Sequence of chain 1.A:
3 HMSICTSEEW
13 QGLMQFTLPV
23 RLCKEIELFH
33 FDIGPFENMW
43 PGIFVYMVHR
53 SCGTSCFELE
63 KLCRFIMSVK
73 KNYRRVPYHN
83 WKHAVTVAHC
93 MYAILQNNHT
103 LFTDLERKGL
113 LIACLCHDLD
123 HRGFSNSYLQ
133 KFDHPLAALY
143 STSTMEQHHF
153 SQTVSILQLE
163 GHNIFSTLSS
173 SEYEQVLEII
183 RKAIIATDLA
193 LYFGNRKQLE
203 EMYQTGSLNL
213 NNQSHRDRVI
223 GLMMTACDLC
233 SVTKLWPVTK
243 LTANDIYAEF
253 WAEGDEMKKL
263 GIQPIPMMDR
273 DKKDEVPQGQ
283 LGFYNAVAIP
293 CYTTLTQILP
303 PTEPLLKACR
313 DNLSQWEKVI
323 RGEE

This small molecule binds to this protein.
Small molecule (SMILES): Cc1ccc2c(c1)nc(CCc1nc(C)c3ncccn13)n2-c1ccccc1

Binding-site contacts:
Ligand atom C8 contacts residue TYR249 of chain 1.A at 3.8 Å (hydrophobic).
Ligand atom N3 contacts residue GLN282 of chain 1.A at 2.7 Å (h-bond).
Ligand atom C9 contacts residue ILE248 of chain 1.A at 3.5 Å (hydrophobic).
Ligand atom C22 contacts residue ILE248 of chain 1.A at 3.7 Å (hydrophobic).
Ligand atom C16 contacts residue MET269 of chain 1.A at 3.7 Å (hydrophobic).
Ligand atom C18 contacts residue GLY281 of chain 1.A at 3.8 Å.
Ligand atom C2 contacts residue ILE248 of chain 1.A at 3.7 Å (hydrophobic).
Ligand atom N6 contacts residue PHE285 of chain 1.A at 3.6 Å.
Ligand atom C11 contacts residue PHE285 of chain 1.A at 3.4 Å (hydrophobic).
Ligand atom C14 contacts residue PHE252 of chain 1.A at 3.7 Å (hydrophobic).
Ligand atom C28 contacts residue SER233 of chain 1.A at 3.6 Å.
Ligand atom N4 contacts residue TYR249 of chain 1.A at 2.9 Å (h-bond).
Ligand atom C8 contacts residue MET269 of chain 1.A at 3.5 Å (hydrophobic).
Ligand atom N19 contacts residue PHE285 of chain 1.A at 3.5 Å.
Ligand atom N5 contacts residue GLY281 of chain 1.A at 3.8 Å.
Ligand atom N6 contacts residue ILE248 of chain 1.A at 3.2 Å.
Ligand atom C27 contacts residue PHE285 of chain 1.A at 3.7 Å (hydrophobic).
Ligand atom C14 contacts residue PHE285 of chain 1.A at 3.5 Å (hydrophobic).
Ligand atom C20 contacts residue MET269 of chain 1.A at 3.9 Å (hydrophobic).
Ligand atom N4 contacts residue MET269 of chain 1.A at 3.4 Å.
Ligand atom C13 contacts residue GLN282 of chain 1.A at 3.4 Å.
Ligand atom C22 contacts residue PHE285 of chain 1.A at 3.6 Å (hydrophobic).
Ligand atom C23 contacts residue PHE285 of chain 1.A at 3.5 Å (hydrophobic).
Ligand atom C1 contacts residue TYR249 of chain 1.A at 3.8 Å (hydrophobic).
Ligand atom C14 contacts residue ILE248 of chain 1.A at 3.6 Å (hydrophobic).
Ligand atom C24 contacts residue GLY284 of chain 1.A at 3.7 Å.
Ligand atom C21 contacts residue ILE248 of chain 1.A at 3.9 Å (hydrophobic).
Ligand atom N19 contacts residue ILE248 of chain 1.A at 3.4 Å.
Ligand atom C1 contacts residue MET269 of chain 1.A at 3.6 Å (hydrophobic).
Ligand atom C28 contacts residue VAL234 of chain 1.A at 3.8 Å (hydrophobic).
Ligand atom C13 contacts residue TYR249 of chain 1.A at 3.3 Å (hydrophobic).
Ligand atom C2 contacts residue GLN282 of chain 1.A at 3.4 Å.
Ligand atom C21 contacts residue PHE285 of chain 1.A at 3.6 Å (hydrophobic).
Ligand atom C23 contacts residue GLY281 of chain 1.A at 3.0 Å.
Ligand atom C7 contacts residue ILE248 of chain 1.A at 3.1 Å (hydrophobic).
Ligand atom C7 contacts residue PHE285 of chain 1.A at 3.5 Å (hydrophobic).
Ligand atom C10 contacts residue MET269 of chain 1.A at 3.7 Å (hydrophobic).
Ligand atom C12 contacts residue MET269 of chain 1.A at 3.5 Å (hydrophobic).
Ligand atom C24 contacts residue PHE285 of chain 1.A at 3.4 Å (hydrophobic).
Ligand atom C26 contacts residue PHE285 of chain 1.A at 3.7 Å (hydrophobic).